Binding-site contacts:
Ligand atom C2 contacts residue GLN92 of chain 1.A at 4.1 Å.
Ligand atom N8 contacts residue HIS94 of chain 1.A at 3.4 Å (h-bond).
Ligand atom C3 contacts residue VAL121 of chain 1.A at 3.9 Å (hydrophobic).
Ligand atom N11 contacts residue LEU197 of chain 1.A at 4.0 Å.
Ligand atom C2 contacts residue LEU197 of chain 1.A at 3.9 Å (hydrophobic).
Ligand atom C6 contacts residue THR199 of chain 1.A at 3.2 Å.
Ligand atom S18 contacts residue HIS119 of chain 1.A at 4.0 Å.
Ligand atom O10 contacts residue HIS119 of chain 1.A at 3.4 Å (h-bond).
Ligand atom C6 contacts residue LEU197 of chain 1.A at 3.9 Å (hydrophobic).
Ligand atom S18 contacts residue THR198 of chain 1.A at 3.9 Å.
Ligand atom C18 contacts residue PHE130 of chain 1.A at 4.0 Å (hydrophobic).
Ligand atom O9 contacts residue TRP208 of chain 1.A at 3.5 Å.
Ligand atom O9 contacts residue SER196 of chain 1.A at 4.1 Å.
Ligand atom C14 contacts residue PRO201 of chain 1.A at 3.7 Å (hydrophobic).
Ligand atom O9 contacts residue LEU197 of chain 1.A at 3.4 Å.
Ligand atom C13 contacts residue PRO201 of chain 1.A at 3.8 Å (hydrophobic).
Ligand atom N8 contacts residue THR198 of chain 1.A at 2.8 Å (h-bond).
Ligand atom O10 contacts residue HIS94 of chain 1.A at 3.3 Å.
Ligand atom C3 contacts residue LEU197 of chain 1.A at 3.8 Å (hydrophobic).
Ligand atom S18 contacts residue HIS94 of chain 1.A at 3.9 Å.
Ligand atom N8 contacts residue ZN1 of chain 1.B at 2.1 Å.
Ligand atom O10 contacts residue VAL142 of chain 1.A at 3.9 Å.
Ligand atom C5 contacts residue LEU197 of chain 1.A at 3.8 Å (hydrophobic).
Ligand atom C1 contacts residue LEU197 of chain 1.A at 4.0 Å (hydrophobic).
Ligand atom O10 contacts residue TRP208 of chain 1.A at 4.0 Å.
Ligand atom C18 contacts residue LEU197 of chain 1.A at 4.1 Å (hydrophobic).
Ligand atom N12 contacts residue LEU197 of chain 1.A at 4.1 Å.
Ligand atom O9 contacts residue THR198 of chain 1.A at 3.0 Å (h-bond).
Ligand atom S18 contacts residue ZN1 of chain 1.B at 3.0 Å.
Ligand atom C4 contacts residue HIS94 of chain 1.A at 4.0 Å.
Ligand atom O9 contacts residue ZN1 of chain 1.B at 4.1 Å.
Ligand atom C18 contacts residue PRO201 of chain 1.A at 4.1 Å (hydrophobic).
Ligand atom O10 contacts residue VAL121 of chain 1.A at 3.9 Å.
Ligand atom N8 contacts residue HIS119 of chain 1.A at 3.6 Å (h-bond).
Ligand atom C5 contacts residue THR199 of chain 1.A at 3.3 Å.
Ligand atom N8 contacts residue HIS96 of chain 1.A at 3.5 Å (h-bond).
Ligand atom C3 contacts residue HIS94 of chain 1.A at 4.0 Å.
Ligand atom O10 contacts residue ZN1 of chain 1.B at 3.0 Å.
Ligand atom C4 contacts residue LEU197 of chain 1.A at 4.0 Å (hydrophobic).
Ligand atom C15 contacts residue PRO201 of chain 1.A at 4.0 Å (hydrophobic).

Sequence of chain 1.A:
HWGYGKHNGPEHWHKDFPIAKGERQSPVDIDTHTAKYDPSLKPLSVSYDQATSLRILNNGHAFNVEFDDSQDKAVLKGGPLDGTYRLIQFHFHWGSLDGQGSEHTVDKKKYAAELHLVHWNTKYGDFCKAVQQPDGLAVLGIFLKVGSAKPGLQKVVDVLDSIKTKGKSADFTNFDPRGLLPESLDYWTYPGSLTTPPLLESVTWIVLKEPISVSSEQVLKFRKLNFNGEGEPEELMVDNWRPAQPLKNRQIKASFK

A small-molecule ligand and the protein it binds are described below.
Small molecule (SMILES): Nc1ccc(N=Nc2ccc(S(N)(=O)=O)cc2)cc1